Binding-site contacts:
Ligand atom C4 contacts residue TRP222 of chain 1.E at 4.3 Å (hydrophobic).
Ligand atom O2 contacts residue MAN1 of chain 1.Z at 2.9 Å.
Ligand atom O1 contacts residue MAN1 of chain 1.Z at 4.1 Å.
Ligand atom C2 contacts residue NDG1 of chain 1.X at 3.8 Å.
Ligand atom O3 contacts residue MAN1 of chain 1.Z at 3.7 Å.
Ligand atom C1 contacts residue MAN1 of chain 1.Z at 4.3 Å.
Ligand atom C2 contacts residue MAN1 of chain 1.Z at 3.2 Å.
Ligand atom C5 contacts residue NDG1 of chain 1.X at 3.9 Å.
Ligand atom C2 contacts residue TRP222 of chain 1.E at 4.3 Å (hydrophobic).
Ligand atom C3 contacts residue TRP222 of chain 1.E at 3.4 Å (hydrophobic).
Ligand atom C1 contacts residue NDG1 of chain 1.X at 2.6 Å.
Ligand atom O1 contacts residue NDG1 of chain 1.X at 2.6 Å (h-bond).
Ligand atom C3 contacts residue NDG1 of chain 1.X at 4.4 Å.
Ligand atom C6 contacts residue NDG1 of chain 1.X at 4.4 Å.
Ligand atom C3 contacts residue MAN1 of chain 1.Z at 4.2 Å.
Ligand atom O4 contacts residue TRP222 of chain 1.E at 4.3 Å.
Ligand atom O5 contacts residue NDG1 of chain 1.X at 3.6 Å (h-bond).
Ligand atom O3 contacts residue TRP222 of chain 1.E at 4.0 Å.

Sequence of chain 1.E:
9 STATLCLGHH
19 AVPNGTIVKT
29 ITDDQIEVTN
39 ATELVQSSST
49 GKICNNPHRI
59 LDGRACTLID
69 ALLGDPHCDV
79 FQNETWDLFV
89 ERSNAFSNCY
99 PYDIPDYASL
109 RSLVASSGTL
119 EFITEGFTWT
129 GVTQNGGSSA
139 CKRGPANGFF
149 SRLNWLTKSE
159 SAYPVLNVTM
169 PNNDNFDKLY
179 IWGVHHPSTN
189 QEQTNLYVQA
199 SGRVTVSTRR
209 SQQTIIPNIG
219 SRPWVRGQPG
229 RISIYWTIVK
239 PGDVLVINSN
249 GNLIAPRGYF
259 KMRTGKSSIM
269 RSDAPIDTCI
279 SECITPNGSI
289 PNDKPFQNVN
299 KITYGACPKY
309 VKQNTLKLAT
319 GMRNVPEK

This protein binds this small molecule.
Small molecule (SMILES): OC[C@H]1O[C@H](O)[C@@H](O)[C@@H](O)[C@@H]1O